Sequence of chain 1.A:
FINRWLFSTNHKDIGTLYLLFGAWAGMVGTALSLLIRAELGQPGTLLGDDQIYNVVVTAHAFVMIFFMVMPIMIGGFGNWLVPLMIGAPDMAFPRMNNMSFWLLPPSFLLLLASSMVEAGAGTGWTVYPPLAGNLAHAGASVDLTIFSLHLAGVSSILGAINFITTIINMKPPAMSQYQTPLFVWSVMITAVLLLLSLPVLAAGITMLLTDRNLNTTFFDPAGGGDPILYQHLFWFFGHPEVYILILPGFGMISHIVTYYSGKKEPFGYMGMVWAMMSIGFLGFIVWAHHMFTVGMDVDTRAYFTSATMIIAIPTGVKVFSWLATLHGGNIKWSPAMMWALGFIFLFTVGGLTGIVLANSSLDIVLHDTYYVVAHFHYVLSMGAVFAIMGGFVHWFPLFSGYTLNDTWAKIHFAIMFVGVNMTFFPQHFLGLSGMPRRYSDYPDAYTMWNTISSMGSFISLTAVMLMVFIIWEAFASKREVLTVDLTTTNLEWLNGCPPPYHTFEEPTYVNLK

This small molecule binds to this protein.
Small molecule (SMILES): C[C@H](CCC(=O)O)[C@H]1CC[C@H]2[C@@H]3[C@H](O)C[C@@H]4C[C@H](O)CC[C@]4(C)[C@H]3C[C@H](O)[C@]12C

Sequence of chain 1.C:
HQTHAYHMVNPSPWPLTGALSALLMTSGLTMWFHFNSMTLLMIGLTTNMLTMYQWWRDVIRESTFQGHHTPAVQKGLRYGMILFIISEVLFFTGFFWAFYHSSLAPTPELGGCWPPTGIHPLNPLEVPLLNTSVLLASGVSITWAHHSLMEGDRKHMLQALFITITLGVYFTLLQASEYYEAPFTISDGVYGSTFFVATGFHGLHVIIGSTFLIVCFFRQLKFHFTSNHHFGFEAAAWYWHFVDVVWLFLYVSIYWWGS

Binding-site contacts:
Ligand atom C1 contacts residue TYR304 of chain 1.A at 3.4 Å (hydrophobic).
Ligand atom O12 contacts residue THR301 of chain 1.A at 2.8 Å (h-bond).
Ligand atom O25 contacts residue PGV1 of chain 1.AB at 3.5 Å.
Ligand atom C11 contacts residue THR301 of chain 1.A at 4.0 Å.
Ligand atom C9 contacts residue THR301 of chain 1.A at 4.5 Å.
Ligand atom O26 contacts residue HIS233 of chain 1.A at 3.9 Å.
Ligand atom C20 contacts residue TRP288 of chain 1.A at 4.4 Å (hydrophobic).
Ligand atom O26 contacts residue PGV1 of chain 1.AB at 3.8 Å.
Ligand atom C2 contacts residue ASP300 of chain 1.A at 3.9 Å.
Ligand atom C12 contacts residue PHE305 of chain 1.A at 4.1 Å (hydrophobic).
Ligand atom C24 contacts residue HIS103 of chain 1.C at 3.2 Å.
Ligand atom C21 contacts residue HIS233 of chain 1.A at 3.9 Å.
Ligand atom C23 contacts residue HIS233 of chain 1.A at 3.5 Å.
Ligand atom C11 contacts residue PHE305 of chain 1.A at 4.1 Å (hydrophobic).
Ligand atom O26 contacts residue HIS103 of chain 1.C at 2.6 Å (h-bond).
Ligand atom C23 contacts residue TRP99 of chain 1.C at 3.8 Å (hydrophobic).
Ligand atom C2 contacts residue THR301 of chain 1.A at 3.8 Å.
Ligand atom C19 contacts residue EDO1 of chain 1.KA at 4.0 Å.
Ligand atom C22 contacts residue PGV1 of chain 1.AB at 3.9 Å.
Ligand atom O26 contacts residue TRP99 of chain 1.C at 2.7 Å (h-bond).
Ligand atom C21 contacts residue TRP288 of chain 1.A at 4.2 Å (hydrophobic).
Ligand atom C1 contacts residue THR301 of chain 1.A at 4.4 Å.
Ligand atom C23 contacts residue PGV1 of chain 1.AB at 4.3 Å.
Ligand atom C18 contacts residue EDO1 of chain 1.KA at 3.9 Å.
Ligand atom O25 contacts residue HIS103 of chain 1.C at 3.0 Å (h-bond).
Ligand atom C24 contacts residue PGV1 of chain 1.AB at 4.0 Å.
Ligand atom C11 contacts residue TYR304 of chain 1.A at 4.5 Å (hydrophobic).
Ligand atom C12 contacts residue THR301 of chain 1.A at 3.8 Å.
Ligand atom C18 contacts residue TRP288 of chain 1.A at 4.2 Å (hydrophobic).
Ligand atom C16 contacts residue PGV1 of chain 1.AB at 4.2 Å.
Ligand atom O3 contacts residue ASP300 of chain 1.A at 3.7 Å.
Ligand atom C15 contacts residue PGV1 of chain 1.AB at 3.9 Å.
Ligand atom C24 contacts residue TRP99 of chain 1.C at 3.6 Å (hydrophobic).
Ligand atom O25 contacts residue HIS233 of chain 1.A at 3.8 Å.
Ligand atom C19 contacts residue TYR304 of chain 1.A at 4.1 Å (hydrophobic).
Ligand atom C24 contacts residue HIS233 of chain 1.A at 3.6 Å.
Ligand atom O26 contacts residue LEU230 of chain 1.A at 4.5 Å.
Ligand atom C2 contacts residue TYR304 of chain 1.A at 4.1 Å (hydrophobic).